Sequence of chain 1.A:
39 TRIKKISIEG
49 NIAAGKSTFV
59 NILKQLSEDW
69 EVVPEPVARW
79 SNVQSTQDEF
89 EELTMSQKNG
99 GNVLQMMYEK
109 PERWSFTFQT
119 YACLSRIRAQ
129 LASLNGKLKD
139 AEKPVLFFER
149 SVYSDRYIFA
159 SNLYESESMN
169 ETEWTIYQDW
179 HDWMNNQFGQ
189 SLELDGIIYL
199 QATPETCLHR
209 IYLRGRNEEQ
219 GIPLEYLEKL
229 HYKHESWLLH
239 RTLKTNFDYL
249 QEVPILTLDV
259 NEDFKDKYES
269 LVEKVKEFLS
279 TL

Binding-site contacts:
Ligand atom N3 contacts residue ALA120 of chain 1.A at 4.0 Å.
Ligand atom C1 contacts residue GLN117 of chain 1.A at 3.9 Å.
Ligand atom C5 contacts residue GLU73 of chain 1.A at 4.0 Å.
Ligand atom N2 contacts residue PHE116 of chain 1.A at 3.4 Å.
Ligand atom O2 contacts residue LEU102 of chain 1.A at 3.5 Å.
Ligand atom N3 contacts residue GLN117 of chain 1.A at 2.9 Å (h-bond).
Ligand atom O2 contacts residue TYR106 of chain 1.A at 4.0 Å.
Ligand atom O1 contacts residue PHE116 of chain 1.A at 3.6 Å.
Ligand atom N1 contacts residue PHE157 of chain 1.A at 3.5 Å.
Ligand atom N2 contacts residue PHE157 of chain 1.A at 3.3 Å.
Ligand atom O1 contacts residue PHE157 of chain 1.A at 3.5 Å.
Ligand atom O2 contacts residue TRP78 of chain 1.A at 3.5 Å.
Ligand atom C7 contacts residue PHE157 of chain 1.A at 3.9 Å (hydrophobic).
Ligand atom N2 contacts residue GLN117 of chain 1.A at 3.0 Å (h-bond).
Ligand atom O3 contacts residue ARG148 of chain 1.A at 3.7 Å.
Ligand atom C3 contacts residue ASP153 of chain 1.A at 3.8 Å.
Ligand atom N3 contacts residue PHE157 of chain 1.A at 3.7 Å.
Ligand atom C4 contacts residue TYR106 of chain 1.A at 3.9 Å (hydrophobic).
Ligand atom O1 contacts residue GLN117 of chain 1.A at 3.8 Å.
Ligand atom C7 contacts residue TRP78 of chain 1.A at 3.9 Å (hydrophobic).
Ligand atom C5 contacts residue TRP78 of chain 1.A at 3.9 Å (hydrophobic).
Ligand atom C8 contacts residue ARG148 of chain 1.A at 3.9 Å.
Ligand atom N3 contacts residue ASP153 of chain 1.A at 2.9 Å (salt-bridge).
Ligand atom O4 contacts residue ARG148 of chain 1.A at 3.0 Å (salt-bridge).
Ligand atom O3 contacts residue ILE50 of chain 1.A at 3.6 Å.
Ligand atom C5 contacts residue ARG124 of chain 1.A at 3.7 Å.
Ligand atom C6 contacts residue TYR106 of chain 1.A at 3.3 Å (hydrophobic).
Ligand atom O1 contacts residue TYR224 of chain 1.A at 3.9 Å.
Ligand atom C5 contacts residue ASP153 of chain 1.A at 3.8 Å.
Ligand atom C3 contacts residue GLN117 of chain 1.A at 3.8 Å.
Ligand atom C3 contacts residue PHE157 of chain 1.A at 3.5 Å (hydrophobic).
Ligand atom O4 contacts residue GLU73 of chain 1.A at 3.1 Å (salt-bridge).
Ligand atom O1 contacts residue MET105 of chain 1.A at 3.9 Å.
Ligand atom C1 contacts residue PHE157 of chain 1.A at 3.3 Å (hydrophobic).
Ligand atom C4 contacts residue PHE157 of chain 1.A at 3.7 Å (hydrophobic).
Ligand atom C8 contacts residue GLU73 of chain 1.A at 3.2 Å.
Ligand atom C5 contacts residue PHE157 of chain 1.A at 3.8 Å (hydrophobic).
Ligand atom C6 contacts residue LEU102 of chain 1.A at 3.6 Å (hydrophobic).
Ligand atom C7 contacts residue ARG148 of chain 1.A at 3.6 Å.
Ligand atom C1 contacts residue PHE116 of chain 1.A at 3.6 Å (hydrophobic).

This small molecule binds to this protein.
Small molecule (SMILES): Nc1ccn([C@@H]2CO[C@H](CO)O2)c(=O)n1